The small molecule below binds the protein below.
Small molecule (SMILES): CC(C)[C@H](N)C(=O)O

Sequence of chain 1.A:
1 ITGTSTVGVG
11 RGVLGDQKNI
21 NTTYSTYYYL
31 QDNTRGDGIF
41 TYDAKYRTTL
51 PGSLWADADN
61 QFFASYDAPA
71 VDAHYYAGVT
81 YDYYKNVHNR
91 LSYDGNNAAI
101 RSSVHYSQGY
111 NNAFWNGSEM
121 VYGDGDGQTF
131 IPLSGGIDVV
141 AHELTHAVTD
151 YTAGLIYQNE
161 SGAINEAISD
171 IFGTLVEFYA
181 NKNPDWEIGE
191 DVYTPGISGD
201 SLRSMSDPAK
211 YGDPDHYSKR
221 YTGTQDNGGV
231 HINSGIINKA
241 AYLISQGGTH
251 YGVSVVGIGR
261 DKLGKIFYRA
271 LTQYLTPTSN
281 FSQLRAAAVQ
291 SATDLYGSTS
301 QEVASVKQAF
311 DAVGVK

Binding-site contacts:
Ligand atom CG2 contacts residue ILE188 of chain 1.A at 4.4 Å (hydrophobic).
Ligand atom N contacts residue ASN112 of chain 1.A at 3.2 Å (h-bond).
Ligand atom CA contacts residue ASN112 of chain 1.A at 3.9 Å.
Ligand atom N contacts residue LYS1 of chain 1.C at 2.8 Å (salt-bridge).
Ligand atom CG1 contacts residue LEU133 of chain 1.A at 4.0 Å (hydrophobic).
Ligand atom CB contacts residue VAL139 of chain 1.A at 4.5 Å (hydrophobic).
Ligand atom C contacts residue LYS1 of chain 1.C at 1.3 Å.
Ligand atom O contacts residue LEU202 of chain 1.A at 4.2 Å.
Ligand atom CG2 contacts residue LEU202 of chain 1.A at 4.3 Å (hydrophobic).
Ligand atom CG1 contacts residue GLU143 of chain 1.A at 4.3 Å.
Ligand atom CG2 contacts residue ARG203 of chain 1.A at 3.8 Å.
Ligand atom CB contacts residue ASN112 of chain 1.A at 4.1 Å.
Ligand atom CB contacts residue ALA113 of chain 1.A at 4.4 Å (hydrophobic).
Ligand atom O contacts residue ARG203 of chain 1.A at 2.9 Å (salt-bridge).
Ligand atom CG2 contacts residue LYS1 of chain 1.C at 4.2 Å.
Ligand atom CG2 contacts residue GLU143 of chain 1.A at 4.1 Å.
Ligand atom O contacts residue HIS142 of chain 1.A at 4.4 Å.
Ligand atom CB contacts residue LYS1 of chain 1.C at 3.3 Å.
Ligand atom CA contacts residue LYS1 of chain 1.C at 2.4 Å.
Ligand atom C contacts residue HIS142 of chain 1.A at 4.4 Å.
Ligand atom CG1 contacts residue LEU202 of chain 1.A at 4.2 Å (hydrophobic).
Ligand atom CA contacts residue ALA113 of chain 1.A at 4.1 Å (hydrophobic).
Ligand atom CG1 contacts residue LYS1 of chain 1.C at 3.2 Å.
Ligand atom C contacts residue HIS231 of chain 1.A at 3.9 Å.
Ligand atom N contacts residue HIS142 of chain 1.A at 4.3 Å.
Ligand atom CB contacts residue GLU143 of chain 1.A at 3.2 Å.
Ligand atom CG2 contacts residue HIS142 of chain 1.A at 4.3 Å.
Ligand atom N contacts residue ALA113 of chain 1.A at 2.8 Å (h-bond).
Ligand atom CA contacts residue GLU143 of chain 1.A at 3.3 Å.
Ligand atom CG2 contacts residue VAL139 of chain 1.A at 4.5 Å (hydrophobic).
Ligand atom CB contacts residue HIS142 of chain 1.A at 4.4 Å.
Ligand atom N contacts residue GLU143 of chain 1.A at 2.9 Å (salt-bridge).
Ligand atom CG1 contacts residue ASN112 of chain 1.A at 3.2 Å.
Ligand atom CG1 contacts residue ALA113 of chain 1.A at 4.4 Å (hydrophobic).
Ligand atom C contacts residue ASN112 of chain 1.A at 3.9 Å.
Ligand atom O contacts residue LYS1 of chain 1.C at 2.2 Å (salt-bridge).
Ligand atom C contacts residue ARG203 of chain 1.A at 4.0 Å.
Ligand atom CA contacts residue HIS142 of chain 1.A at 3.8 Å.
Ligand atom O contacts residue HIS231 of chain 1.A at 3.8 Å.